A protein and the small-molecule ligand that binds it are described below.
Small molecule (SMILES): CC(=O)N[C@@H]1[C@@H](O)[C@H](O)[C@@H](CO)O[C@H]1O

Binding-site contacts:
Ligand atom C1 contacts residue ASN332 of chain 1.C at 1.5 Å.
Ligand atom N2 contacts residue ASN332 of chain 1.C at 2.9 Å (h-bond).
Ligand atom O7 contacts residue ASN332 of chain 1.C at 3.6 Å (h-bond).
Ligand atom C2 contacts residue ASN332 of chain 1.C at 2.5 Å.
Ligand atom C7 contacts residue ASN332 of chain 1.C at 3.4 Å.
Ligand atom C8 contacts residue ASN332 of chain 1.C at 4.5 Å.
Ligand atom C5 contacts residue ASN332 of chain 1.C at 3.8 Å.
Ligand atom O5 contacts residue ASN332 of chain 1.C at 2.5 Å (h-bond).
Ligand atom C4 contacts residue ASN332 of chain 1.C at 4.4 Å.
Ligand atom C3 contacts residue ASN332 of chain 1.C at 3.9 Å.

Sequence of chain 1.C:
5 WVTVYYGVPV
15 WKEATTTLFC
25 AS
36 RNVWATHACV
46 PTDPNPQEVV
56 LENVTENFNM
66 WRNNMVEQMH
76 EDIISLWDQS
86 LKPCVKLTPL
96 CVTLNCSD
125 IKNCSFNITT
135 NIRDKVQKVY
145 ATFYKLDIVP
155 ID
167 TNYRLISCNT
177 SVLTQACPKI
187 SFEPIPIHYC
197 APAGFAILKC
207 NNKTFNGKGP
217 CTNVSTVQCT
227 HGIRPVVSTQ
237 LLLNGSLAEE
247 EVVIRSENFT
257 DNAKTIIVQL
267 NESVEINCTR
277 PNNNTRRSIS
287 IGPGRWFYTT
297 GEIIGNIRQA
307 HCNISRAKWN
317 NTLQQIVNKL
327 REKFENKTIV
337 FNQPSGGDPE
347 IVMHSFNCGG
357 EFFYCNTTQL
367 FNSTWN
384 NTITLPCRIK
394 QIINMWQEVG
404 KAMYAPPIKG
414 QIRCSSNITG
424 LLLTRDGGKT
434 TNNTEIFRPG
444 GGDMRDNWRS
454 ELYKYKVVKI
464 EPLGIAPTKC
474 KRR